Sequence of chain 1.F:
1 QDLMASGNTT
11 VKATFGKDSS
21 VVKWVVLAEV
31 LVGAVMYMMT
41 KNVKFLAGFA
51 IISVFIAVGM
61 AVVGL

Sequence of chain 1.G:
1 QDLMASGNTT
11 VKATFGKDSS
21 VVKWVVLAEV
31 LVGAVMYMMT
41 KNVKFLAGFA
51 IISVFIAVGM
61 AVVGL

Binding-site contacts:
Ligand atom C1 contacts residue VAL32 of chain 1.F at 4.3 Å (hydrophobic).
Ligand atom P1 contacts residue VAL32 of chain 1.F at 4.5 Å.
Ligand atom C3 contacts residue LYS44 of chain 1.OB at 3.8 Å.
Ligand atom P1 contacts residue VAL43 of chain 1.OB at 4.0 Å.
Ligand atom O4 contacts residue MET38 of chain 1.G at 4.4 Å.
Ligand atom O1 contacts residue VAL43 of chain 1.OB at 2.9 Å (h-bond).
Ligand atom C3 contacts residue MET38 of chain 1.G at 4.1 Å (hydrophobic).
Ligand atom O2 contacts residue MET38 of chain 1.G at 3.0 Å (h-bond).
Ligand atom C4 contacts residue LYS44 of chain 1.OB at 4.3 Å.
Ligand atom O1 contacts residue LYS44 of chain 1.OB at 3.5 Å.
Ligand atom P1 contacts residue MET38 of chain 1.G at 3.7 Å.
Ligand atom C3 contacts residue MET39 of chain 1.G at 4.1 Å (hydrophobic).
Ligand atom O2 contacts residue VAL32 of chain 1.F at 3.4 Å.
Ligand atom C1 contacts residue VAL35 of chain 1.F at 3.8 Å (hydrophobic).
Ligand atom P1 contacts residue LYS44 of chain 1.OB at 3.9 Å.
Ligand atom O1 contacts residue VAL32 of chain 1.F at 4.4 Å.
Ligand atom C2 contacts residue VAL35 of chain 1.F at 4.0 Å (hydrophobic).
Ligand atom O3 contacts residue LYS44 of chain 1.OB at 3.3 Å.
Ligand atom O3 contacts residue VAL43 of chain 1.OB at 4.4 Å.
Ligand atom O3 contacts residue MET38 of chain 1.G at 3.3 Å (h-bond).
Ligand atom O5 contacts residue LYS44 of chain 1.OB at 3.7 Å.
Ligand atom O4 contacts residue VAL43 of chain 1.OB at 3.9 Å.
Ligand atom C2 contacts residue VAL32 of chain 1.F at 3.8 Å (hydrophobic).
Ligand atom C1 contacts residue VAL43 of chain 1.OB at 3.5 Å (hydrophobic).
Ligand atom C2 contacts residue VAL43 of chain 1.OB at 3.4 Å (hydrophobic).
Ligand atom O4 contacts residue LYS44 of chain 1.OB at 3.4 Å.

This small molecule binds to this protein.
Small molecule (SMILES): CCOP(=O)(O)OC[C@H](O)CO

Sequence of chain 1.OB:
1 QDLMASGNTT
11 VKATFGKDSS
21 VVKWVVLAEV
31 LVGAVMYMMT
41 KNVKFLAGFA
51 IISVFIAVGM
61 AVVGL